Binding-site contacts:
Ligand atom C04 contacts residue SER8 of chain 2.B at 4.4 Å.
Ligand atom C05 contacts residue ASN47 of chain 2.A at 4.3 Å.
Ligand atom C14 contacts residue ASN47 of chain 2.A at 3.8 Å.
Ligand atom N07 contacts residue SER8 of chain 2.B at 4.0 Å.
Ligand atom C14 contacts residue CYS43 of chain 2.A at 4.2 Å (hydrophobic).
Ligand atom N08 contacts residue GLU19 of chain 2.A at 2.9 Å (salt-bridge).
Ligand atom C10 contacts residue GLU44 of chain 2.A at 3.6 Å.
Ligand atom C12 contacts residue GLU44 of chain 2.A at 3.7 Å.
Ligand atom C14 contacts residue GLU44 of chain 2.A at 3.5 Å.
Ligand atom C13 contacts residue GLU44 of chain 2.A at 3.7 Å.
Ligand atom C04 contacts residue GLU44 of chain 2.A at 3.9 Å.
Ligand atom N19 contacts residue ASP220 of chain 2.A at 3.8 Å.
Ligand atom N07 contacts residue GLU19 of chain 2.A at 3.1 Å (salt-bridge).
Ligand atom C13 contacts residue CYS43 of chain 2.A at 4.0 Å (hydrophobic).
Ligand atom N08 contacts residue LEU48 of chain 2.A at 3.4 Å.
Ligand atom C02 contacts residue SER8 of chain 2.B at 3.3 Å.
Ligand atom C03 contacts residue GLU44 of chain 2.A at 4.2 Å.
Ligand atom C15 contacts residue SER8 of chain 2.B at 3.7 Å.
Ligand atom C06 contacts residue LEU48 of chain 2.A at 4.2 Å (hydrophobic).
Ligand atom N07 contacts residue VAL51 of chain 2.A at 3.9 Å.
Ligand atom C21 contacts residue GLN10 of chain 2.B at 4.1 Å.
Ligand atom C06 contacts residue SER8 of chain 2.B at 4.3 Å.
Ligand atom S01 contacts residue ASN47 of chain 2.A at 4.3 Å.
Ligand atom C09 contacts residue GLU44 of chain 2.A at 3.8 Å.
Ligand atom C06 contacts residue GLU19 of chain 2.A at 3.7 Å.
Ligand atom C20 contacts residue ASP220 of chain 2.A at 3.6 Å.
Ligand atom C03 contacts residue ASN47 of chain 2.A at 4.2 Å.
Ligand atom C05 contacts residue SER8 of chain 2.B at 3.6 Å.
Ligand atom C04 contacts residue ASN47 of chain 2.A at 4.4 Å.
Ligand atom C11 contacts residue GLU44 of chain 2.A at 3.7 Å.
Ligand atom C09 contacts residue ASN47 of chain 2.A at 4.5 Å.
Ligand atom C15 contacts residue ASN47 of chain 2.A at 3.8 Å.
Ligand atom C03 contacts residue SER8 of chain 2.B at 4.3 Å.
Ligand atom S01 contacts residue SER8 of chain 2.B at 2.3 Å (h-bond).
Ligand atom C02 contacts residue ASN47 of chain 2.A at 3.9 Å.

Sequence of chain 2.A:
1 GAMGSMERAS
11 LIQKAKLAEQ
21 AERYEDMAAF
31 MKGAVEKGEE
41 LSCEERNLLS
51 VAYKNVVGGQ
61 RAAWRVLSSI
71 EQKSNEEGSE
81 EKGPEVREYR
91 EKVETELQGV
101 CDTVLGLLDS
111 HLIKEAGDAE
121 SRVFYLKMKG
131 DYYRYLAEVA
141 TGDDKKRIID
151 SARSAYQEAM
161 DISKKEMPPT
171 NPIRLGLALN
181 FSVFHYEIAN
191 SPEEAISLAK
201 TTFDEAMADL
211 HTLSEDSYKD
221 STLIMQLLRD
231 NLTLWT

A small-molecule ligand and the protein it binds are described below.
Small molecule (SMILES): [H]/N=C(\N)c1cc(-c2ccccc2)c(CC2CCNCC2)s1

Sequence of chain 2.B:
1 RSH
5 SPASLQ